Binding-site contacts:
Ligand atom C7 contacts residue ASN27 of chain 1.E at 3.8 Å.
Ligand atom C1 contacts residue GLN19 of chain 1.E at 4.1 Å.
Ligand atom C6 contacts residue ARG314 of chain 1.E at 4.4 Å.
Ligand atom O7 contacts residue ASN27 of chain 1.E at 3.6 Å (h-bond).
Ligand atom O5 contacts residue ASN27 of chain 1.E at 2.4 Å (h-bond).
Ligand atom C3 contacts residue ASN27 of chain 1.E at 4.0 Å.
Ligand atom C1 contacts residue ASN27 of chain 1.E at 1.5 Å.
Ligand atom C4 contacts residue ASN27 of chain 1.E at 4.4 Å.
Ligand atom O5 contacts residue GLN19 of chain 1.E at 3.4 Å (h-bond).
Ligand atom C6 contacts residue GLN19 of chain 1.E at 3.8 Å.
Ligand atom O6 contacts residue ARG314 of chain 1.E at 4.3 Å.
Ligand atom C2 contacts residue ASN27 of chain 1.E at 2.6 Å.
Ligand atom C5 contacts residue ASN27 of chain 1.E at 3.8 Å.
Ligand atom N2 contacts residue ASN27 of chain 1.E at 3.1 Å (h-bond).
Ligand atom C5 contacts residue GLN19 of chain 1.E at 4.0 Å.

Sequence of chain 1.E:
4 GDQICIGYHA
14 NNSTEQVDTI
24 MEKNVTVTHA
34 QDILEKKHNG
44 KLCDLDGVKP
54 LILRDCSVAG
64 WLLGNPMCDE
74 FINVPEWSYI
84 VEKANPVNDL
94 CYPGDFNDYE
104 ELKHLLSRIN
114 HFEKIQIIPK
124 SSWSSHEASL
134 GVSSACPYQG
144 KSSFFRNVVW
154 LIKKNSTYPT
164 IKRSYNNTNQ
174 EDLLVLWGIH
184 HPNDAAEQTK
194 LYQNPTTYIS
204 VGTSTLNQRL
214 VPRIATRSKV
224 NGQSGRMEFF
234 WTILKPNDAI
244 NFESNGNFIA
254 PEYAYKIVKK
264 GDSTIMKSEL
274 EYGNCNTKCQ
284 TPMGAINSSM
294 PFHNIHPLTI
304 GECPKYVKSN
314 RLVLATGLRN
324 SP

This protein binds this small molecule.
Small molecule (SMILES): CC(=O)N[C@H]1[C@H](O[C@H]2[C@H](O)[C@@H](NC(C)=O)CO[C@@H]2CO)O[C@H](CO)[C@@H](O)[C@@H]1O